The protein below binds the small molecule below.
Small molecule (SMILES): NCc1ccc(OCCCc2sc(-c3ccc4c(c3)/C(=N/Nc3nc5ccccc5s3)CCC4)nc2C(=O)O)cc1

Binding-site contacts:
Ligand atom C31 contacts residue GLU45 of chain 1.B at 3.1 Å.
Ligand atom N1 contacts residue PHE54 of chain 1.B at 3.6 Å.
Ligand atom C29 contacts residue TYR144 of chain 1.B at 3.7 Å (hydrophobic).
Ligand atom C2 contacts residue PHE95 of chain 1.B at 3.7 Å (hydrophobic).
Ligand atom C14 contacts residue LEU79 of chain 1.B at 3.6 Å (hydrophobic).
Ligand atom C13 contacts residue PHE54 of chain 1.B at 3.7 Å (hydrophobic).
Ligand atom C contacts residue ARG51 of chain 1.B at 3.5 Å.
Ligand atom S1 contacts residue PHE54 of chain 1.B at 3.5 Å.
Ligand atom O1 contacts residue ARG88 of chain 1.B at 3.0 Å (salt-bridge).
Ligand atom N contacts residue LEU57 of chain 1.B at 2.9 Å (h-bond).
Ligand atom C13 contacts residue LEU79 of chain 1.B at 3.6 Å (hydrophobic).
Ligand atom C17 contacts residue ARG88 of chain 1.B at 3.7 Å.
Ligand atom C29 contacts residue ALA42 of chain 1.B at 3.6 Å (hydrophobic).
Ligand atom C28 contacts residue TYR144 of chain 1.B at 3.4 Å (hydrophobic).
Ligand atom C23 contacts residue TYR50 of chain 1.B at 3.4 Å (hydrophobic).
Ligand atom C27 contacts residue TYR144 of chain 1.B at 3.7 Å (hydrophobic).
Ligand atom C5 contacts residue ASP56 of chain 1.B at 3.6 Å.
Ligand atom C1 contacts residue ARG51 of chain 1.B at 3.3 Å.
Ligand atom C31 contacts residue TYR144 of chain 1.B at 3.5 Å (hydrophobic).
Ligand atom C15 contacts residue LEU79 of chain 1.B at 3.7 Å (hydrophobic).
Ligand atom C21 contacts residue GLY87 of chain 1.B at 3.5 Å.
Ligand atom N contacts residue SER55 of chain 1.B at 3.2 Å (h-bond).
Ligand atom C2 contacts residue ARG51 of chain 1.B at 3.6 Å.
Ligand atom N1 contacts residue LEU57 of chain 1.B at 3.4 Å.
Ligand atom C6 contacts residue SER55 of chain 1.B at 3.5 Å.
Ligand atom C18 contacts residue ARG88 of chain 1.B at 3.6 Å.
Ligand atom C6 contacts residue LEU57 of chain 1.B at 3.6 Å (hydrophobic).
Ligand atom O1 contacts residue ASN85 of chain 1.B at 3.1 Å (h-bond).
Ligand atom C1 contacts residue PHE95 of chain 1.B at 3.5 Å (hydrophobic).
Ligand atom N2 contacts residue PHE54 of chain 1.B at 3.5 Å.
Ligand atom N3 contacts residue ARG88 of chain 1.B at 3.4 Å (salt-bridge).
Ligand atom O24 contacts residue TYR50 of chain 1.B at 3.7 Å.
Ligand atom C10 contacts residue GLU78 of chain 1.B at 3.3 Å.
Ligand atom C4 contacts residue LEU57 of chain 1.B at 3.7 Å (hydrophobic).
Ligand atom C16 contacts residue LEU79 of chain 1.B at 3.7 Å (hydrophobic).
Ligand atom C8 contacts residue SER55 of chain 1.B at 3.6 Å.
Ligand atom N1 contacts residue SER55 of chain 1.B at 2.9 Å (h-bond).
Ligand atom C26 contacts residue TYR50 of chain 1.B at 3.6 Å (hydrophobic).
Ligand atom C19 contacts residue ARG88 of chain 1.B at 3.8 Å.
Ligand atom N4 contacts residue GLU45 of chain 1.B at 3.1 Å (salt-bridge).

Sequence of chain 1.B:
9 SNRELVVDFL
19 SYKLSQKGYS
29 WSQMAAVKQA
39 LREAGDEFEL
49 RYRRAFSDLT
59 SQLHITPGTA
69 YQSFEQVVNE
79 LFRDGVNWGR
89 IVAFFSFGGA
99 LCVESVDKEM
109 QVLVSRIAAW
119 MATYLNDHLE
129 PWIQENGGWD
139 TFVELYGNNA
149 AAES